Sequence of chain 38.F:
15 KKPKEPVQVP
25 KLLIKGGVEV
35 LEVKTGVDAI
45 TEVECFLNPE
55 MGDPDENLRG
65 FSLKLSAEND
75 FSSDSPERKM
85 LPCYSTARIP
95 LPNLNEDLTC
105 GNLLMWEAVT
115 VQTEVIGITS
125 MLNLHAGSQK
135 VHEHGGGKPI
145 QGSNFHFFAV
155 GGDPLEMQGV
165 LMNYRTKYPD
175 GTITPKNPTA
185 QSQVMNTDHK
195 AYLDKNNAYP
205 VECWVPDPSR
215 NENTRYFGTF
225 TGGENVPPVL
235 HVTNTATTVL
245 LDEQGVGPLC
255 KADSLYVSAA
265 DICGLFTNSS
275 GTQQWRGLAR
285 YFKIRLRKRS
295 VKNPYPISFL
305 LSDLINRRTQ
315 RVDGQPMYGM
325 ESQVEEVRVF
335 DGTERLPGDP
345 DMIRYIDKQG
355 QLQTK

Sequence of chain 37.F:
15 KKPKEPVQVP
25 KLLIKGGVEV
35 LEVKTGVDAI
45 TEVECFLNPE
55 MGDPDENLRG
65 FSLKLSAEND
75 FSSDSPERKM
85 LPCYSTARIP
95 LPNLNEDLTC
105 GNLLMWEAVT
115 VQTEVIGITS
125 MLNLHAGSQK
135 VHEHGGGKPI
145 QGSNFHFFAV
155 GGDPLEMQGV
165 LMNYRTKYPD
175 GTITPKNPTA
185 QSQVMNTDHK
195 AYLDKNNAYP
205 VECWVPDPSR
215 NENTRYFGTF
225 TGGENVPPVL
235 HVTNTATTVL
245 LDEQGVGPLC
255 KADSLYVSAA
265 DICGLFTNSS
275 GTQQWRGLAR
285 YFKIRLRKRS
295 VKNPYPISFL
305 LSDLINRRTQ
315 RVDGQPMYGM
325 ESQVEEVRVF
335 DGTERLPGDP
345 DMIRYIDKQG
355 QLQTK

Binding-site contacts:
Ligand atom C11 contacts residue THR276 of chain 37.F at 3.2 Å.
Ligand atom O8 contacts residue ASN272 of chain 37.F at 3.3 Å (h-bond).
Ligand atom O8 contacts residue LYS68 of chain 37.F at 3.1 Å.
Ligand atom O10 contacts residue LEU62 of chain 37.F at 3.2 Å.
Ligand atom C10 contacts residue ASN272 of chain 37.F at 3.9 Å.
Ligand atom O1A contacts residue THR276 of chain 37.F at 3.3 Å (h-bond).
Ligand atom C9 contacts residue GLN278 of chain 37.F at 3.3 Å.
Ligand atom C9 contacts residue LYS68 of chain 37.F at 3.6 Å.
Ligand atom O9 contacts residue LYS68 of chain 37.F at 2.5 Å (salt-bridge).
Ligand atom C7 contacts residue GLN278 of chain 37.F at 3.9 Å.
Ligand atom C11 contacts residue ASN272 of chain 37.F at 3.6 Å.
Ligand atom O1A contacts residue SER274 of chain 37.F at 3.8 Å.
Ligand atom C1 contacts residue ASN272 of chain 37.F at 3.9 Å.
Ligand atom O8 contacts residue GLN278 of chain 37.F at 3.5 Å (h-bond).
Ligand atom O10 contacts residue PHE75 of chain 36.F at 3.9 Å.
Ligand atom C11 contacts residue LEU62 of chain 37.F at 3.9 Å (hydrophobic).
Ligand atom C1 contacts residue THR276 of chain 37.F at 3.1 Å.
Ligand atom C8 contacts residue LYS68 of chain 37.F at 3.5 Å.
Ligand atom C6 contacts residue LYS68 of chain 37.F at 4.0 Å.
Ligand atom C11 contacts residue PHE270 of chain 37.F at 3.9 Å (hydrophobic).
Ligand atom O7 contacts residue LEU62 of chain 37.F at 3.9 Å.
Ligand atom C10 contacts residue GLN278 of chain 37.F at 4.1 Å.
Ligand atom O1B contacts residue THR276 of chain 37.F at 2.4 Å (h-bond).
Ligand atom O4 contacts residue ASP74 of chain 36.F at 4.0 Å.
Ligand atom O9 contacts residue LEU67 of chain 37.F at 2.3 Å.
Ligand atom C11 contacts residue HIS138 of chain 38.F at 3.1 Å.
Ligand atom C9 contacts residue LEU67 of chain 37.F at 3.4 Å (hydrophobic).
Ligand atom O1B contacts residue LYS68 of chain 37.F at 3.0 Å (salt-bridge).
Ligand atom O8 contacts residue THR276 of chain 37.F at 3.9 Å.
Ligand atom C6 contacts residue ASN272 of chain 37.F at 3.6 Å.
Ligand atom N5 contacts residue GLN278 of chain 37.F at 3.9 Å.
Ligand atom C11 contacts residue PHE65 of chain 37.F at 4.0 Å (hydrophobic).
Ligand atom O1A contacts residue ASN272 of chain 37.F at 4.1 Å.
Ligand atom O1B contacts residue ASN272 of chain 37.F at 3.4 Å (h-bond).
Ligand atom C10 contacts residue LEU62 of chain 37.F at 3.6 Å (hydrophobic).
Ligand atom C11 contacts residue PHE75 of chain 36.F at 3.5 Å (hydrophobic).
Ligand atom C11 contacts residue GLN278 of chain 37.F at 3.5 Å.
Ligand atom N5 contacts residue ASN272 of chain 37.F at 3.2 Å (h-bond).
Ligand atom O9 contacts residue GLN278 of chain 37.F at 4.1 Å.
Ligand atom C8 contacts residue GLN278 of chain 37.F at 3.7 Å.

Sequence of chain 36.F:
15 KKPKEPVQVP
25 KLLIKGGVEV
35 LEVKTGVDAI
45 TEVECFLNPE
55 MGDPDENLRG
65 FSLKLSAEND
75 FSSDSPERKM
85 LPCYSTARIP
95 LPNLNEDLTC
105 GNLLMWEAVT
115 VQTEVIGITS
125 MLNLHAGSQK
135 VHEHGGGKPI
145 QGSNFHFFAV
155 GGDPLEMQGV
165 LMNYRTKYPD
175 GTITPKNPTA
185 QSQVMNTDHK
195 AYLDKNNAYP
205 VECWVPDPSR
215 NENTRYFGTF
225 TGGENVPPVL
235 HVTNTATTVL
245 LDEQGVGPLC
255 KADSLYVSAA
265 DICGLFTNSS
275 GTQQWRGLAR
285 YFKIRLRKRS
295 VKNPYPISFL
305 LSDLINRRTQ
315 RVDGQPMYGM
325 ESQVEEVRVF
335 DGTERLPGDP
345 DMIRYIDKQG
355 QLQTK

A protein and the small-molecule ligand that binds it are described below.
Small molecule (SMILES): CC(=O)N[C@H]1[C@H]([C@H](O)[C@H](O)CO)O[C@@](O[C@H](CO)[C@@H](O)[C@@H]2O[C@@H](C(=O)O)C[C@H](O)[C@H]2NC(C)=O)(C(=O)O)C[C@@H]1O